Sequence of chain 1.A:
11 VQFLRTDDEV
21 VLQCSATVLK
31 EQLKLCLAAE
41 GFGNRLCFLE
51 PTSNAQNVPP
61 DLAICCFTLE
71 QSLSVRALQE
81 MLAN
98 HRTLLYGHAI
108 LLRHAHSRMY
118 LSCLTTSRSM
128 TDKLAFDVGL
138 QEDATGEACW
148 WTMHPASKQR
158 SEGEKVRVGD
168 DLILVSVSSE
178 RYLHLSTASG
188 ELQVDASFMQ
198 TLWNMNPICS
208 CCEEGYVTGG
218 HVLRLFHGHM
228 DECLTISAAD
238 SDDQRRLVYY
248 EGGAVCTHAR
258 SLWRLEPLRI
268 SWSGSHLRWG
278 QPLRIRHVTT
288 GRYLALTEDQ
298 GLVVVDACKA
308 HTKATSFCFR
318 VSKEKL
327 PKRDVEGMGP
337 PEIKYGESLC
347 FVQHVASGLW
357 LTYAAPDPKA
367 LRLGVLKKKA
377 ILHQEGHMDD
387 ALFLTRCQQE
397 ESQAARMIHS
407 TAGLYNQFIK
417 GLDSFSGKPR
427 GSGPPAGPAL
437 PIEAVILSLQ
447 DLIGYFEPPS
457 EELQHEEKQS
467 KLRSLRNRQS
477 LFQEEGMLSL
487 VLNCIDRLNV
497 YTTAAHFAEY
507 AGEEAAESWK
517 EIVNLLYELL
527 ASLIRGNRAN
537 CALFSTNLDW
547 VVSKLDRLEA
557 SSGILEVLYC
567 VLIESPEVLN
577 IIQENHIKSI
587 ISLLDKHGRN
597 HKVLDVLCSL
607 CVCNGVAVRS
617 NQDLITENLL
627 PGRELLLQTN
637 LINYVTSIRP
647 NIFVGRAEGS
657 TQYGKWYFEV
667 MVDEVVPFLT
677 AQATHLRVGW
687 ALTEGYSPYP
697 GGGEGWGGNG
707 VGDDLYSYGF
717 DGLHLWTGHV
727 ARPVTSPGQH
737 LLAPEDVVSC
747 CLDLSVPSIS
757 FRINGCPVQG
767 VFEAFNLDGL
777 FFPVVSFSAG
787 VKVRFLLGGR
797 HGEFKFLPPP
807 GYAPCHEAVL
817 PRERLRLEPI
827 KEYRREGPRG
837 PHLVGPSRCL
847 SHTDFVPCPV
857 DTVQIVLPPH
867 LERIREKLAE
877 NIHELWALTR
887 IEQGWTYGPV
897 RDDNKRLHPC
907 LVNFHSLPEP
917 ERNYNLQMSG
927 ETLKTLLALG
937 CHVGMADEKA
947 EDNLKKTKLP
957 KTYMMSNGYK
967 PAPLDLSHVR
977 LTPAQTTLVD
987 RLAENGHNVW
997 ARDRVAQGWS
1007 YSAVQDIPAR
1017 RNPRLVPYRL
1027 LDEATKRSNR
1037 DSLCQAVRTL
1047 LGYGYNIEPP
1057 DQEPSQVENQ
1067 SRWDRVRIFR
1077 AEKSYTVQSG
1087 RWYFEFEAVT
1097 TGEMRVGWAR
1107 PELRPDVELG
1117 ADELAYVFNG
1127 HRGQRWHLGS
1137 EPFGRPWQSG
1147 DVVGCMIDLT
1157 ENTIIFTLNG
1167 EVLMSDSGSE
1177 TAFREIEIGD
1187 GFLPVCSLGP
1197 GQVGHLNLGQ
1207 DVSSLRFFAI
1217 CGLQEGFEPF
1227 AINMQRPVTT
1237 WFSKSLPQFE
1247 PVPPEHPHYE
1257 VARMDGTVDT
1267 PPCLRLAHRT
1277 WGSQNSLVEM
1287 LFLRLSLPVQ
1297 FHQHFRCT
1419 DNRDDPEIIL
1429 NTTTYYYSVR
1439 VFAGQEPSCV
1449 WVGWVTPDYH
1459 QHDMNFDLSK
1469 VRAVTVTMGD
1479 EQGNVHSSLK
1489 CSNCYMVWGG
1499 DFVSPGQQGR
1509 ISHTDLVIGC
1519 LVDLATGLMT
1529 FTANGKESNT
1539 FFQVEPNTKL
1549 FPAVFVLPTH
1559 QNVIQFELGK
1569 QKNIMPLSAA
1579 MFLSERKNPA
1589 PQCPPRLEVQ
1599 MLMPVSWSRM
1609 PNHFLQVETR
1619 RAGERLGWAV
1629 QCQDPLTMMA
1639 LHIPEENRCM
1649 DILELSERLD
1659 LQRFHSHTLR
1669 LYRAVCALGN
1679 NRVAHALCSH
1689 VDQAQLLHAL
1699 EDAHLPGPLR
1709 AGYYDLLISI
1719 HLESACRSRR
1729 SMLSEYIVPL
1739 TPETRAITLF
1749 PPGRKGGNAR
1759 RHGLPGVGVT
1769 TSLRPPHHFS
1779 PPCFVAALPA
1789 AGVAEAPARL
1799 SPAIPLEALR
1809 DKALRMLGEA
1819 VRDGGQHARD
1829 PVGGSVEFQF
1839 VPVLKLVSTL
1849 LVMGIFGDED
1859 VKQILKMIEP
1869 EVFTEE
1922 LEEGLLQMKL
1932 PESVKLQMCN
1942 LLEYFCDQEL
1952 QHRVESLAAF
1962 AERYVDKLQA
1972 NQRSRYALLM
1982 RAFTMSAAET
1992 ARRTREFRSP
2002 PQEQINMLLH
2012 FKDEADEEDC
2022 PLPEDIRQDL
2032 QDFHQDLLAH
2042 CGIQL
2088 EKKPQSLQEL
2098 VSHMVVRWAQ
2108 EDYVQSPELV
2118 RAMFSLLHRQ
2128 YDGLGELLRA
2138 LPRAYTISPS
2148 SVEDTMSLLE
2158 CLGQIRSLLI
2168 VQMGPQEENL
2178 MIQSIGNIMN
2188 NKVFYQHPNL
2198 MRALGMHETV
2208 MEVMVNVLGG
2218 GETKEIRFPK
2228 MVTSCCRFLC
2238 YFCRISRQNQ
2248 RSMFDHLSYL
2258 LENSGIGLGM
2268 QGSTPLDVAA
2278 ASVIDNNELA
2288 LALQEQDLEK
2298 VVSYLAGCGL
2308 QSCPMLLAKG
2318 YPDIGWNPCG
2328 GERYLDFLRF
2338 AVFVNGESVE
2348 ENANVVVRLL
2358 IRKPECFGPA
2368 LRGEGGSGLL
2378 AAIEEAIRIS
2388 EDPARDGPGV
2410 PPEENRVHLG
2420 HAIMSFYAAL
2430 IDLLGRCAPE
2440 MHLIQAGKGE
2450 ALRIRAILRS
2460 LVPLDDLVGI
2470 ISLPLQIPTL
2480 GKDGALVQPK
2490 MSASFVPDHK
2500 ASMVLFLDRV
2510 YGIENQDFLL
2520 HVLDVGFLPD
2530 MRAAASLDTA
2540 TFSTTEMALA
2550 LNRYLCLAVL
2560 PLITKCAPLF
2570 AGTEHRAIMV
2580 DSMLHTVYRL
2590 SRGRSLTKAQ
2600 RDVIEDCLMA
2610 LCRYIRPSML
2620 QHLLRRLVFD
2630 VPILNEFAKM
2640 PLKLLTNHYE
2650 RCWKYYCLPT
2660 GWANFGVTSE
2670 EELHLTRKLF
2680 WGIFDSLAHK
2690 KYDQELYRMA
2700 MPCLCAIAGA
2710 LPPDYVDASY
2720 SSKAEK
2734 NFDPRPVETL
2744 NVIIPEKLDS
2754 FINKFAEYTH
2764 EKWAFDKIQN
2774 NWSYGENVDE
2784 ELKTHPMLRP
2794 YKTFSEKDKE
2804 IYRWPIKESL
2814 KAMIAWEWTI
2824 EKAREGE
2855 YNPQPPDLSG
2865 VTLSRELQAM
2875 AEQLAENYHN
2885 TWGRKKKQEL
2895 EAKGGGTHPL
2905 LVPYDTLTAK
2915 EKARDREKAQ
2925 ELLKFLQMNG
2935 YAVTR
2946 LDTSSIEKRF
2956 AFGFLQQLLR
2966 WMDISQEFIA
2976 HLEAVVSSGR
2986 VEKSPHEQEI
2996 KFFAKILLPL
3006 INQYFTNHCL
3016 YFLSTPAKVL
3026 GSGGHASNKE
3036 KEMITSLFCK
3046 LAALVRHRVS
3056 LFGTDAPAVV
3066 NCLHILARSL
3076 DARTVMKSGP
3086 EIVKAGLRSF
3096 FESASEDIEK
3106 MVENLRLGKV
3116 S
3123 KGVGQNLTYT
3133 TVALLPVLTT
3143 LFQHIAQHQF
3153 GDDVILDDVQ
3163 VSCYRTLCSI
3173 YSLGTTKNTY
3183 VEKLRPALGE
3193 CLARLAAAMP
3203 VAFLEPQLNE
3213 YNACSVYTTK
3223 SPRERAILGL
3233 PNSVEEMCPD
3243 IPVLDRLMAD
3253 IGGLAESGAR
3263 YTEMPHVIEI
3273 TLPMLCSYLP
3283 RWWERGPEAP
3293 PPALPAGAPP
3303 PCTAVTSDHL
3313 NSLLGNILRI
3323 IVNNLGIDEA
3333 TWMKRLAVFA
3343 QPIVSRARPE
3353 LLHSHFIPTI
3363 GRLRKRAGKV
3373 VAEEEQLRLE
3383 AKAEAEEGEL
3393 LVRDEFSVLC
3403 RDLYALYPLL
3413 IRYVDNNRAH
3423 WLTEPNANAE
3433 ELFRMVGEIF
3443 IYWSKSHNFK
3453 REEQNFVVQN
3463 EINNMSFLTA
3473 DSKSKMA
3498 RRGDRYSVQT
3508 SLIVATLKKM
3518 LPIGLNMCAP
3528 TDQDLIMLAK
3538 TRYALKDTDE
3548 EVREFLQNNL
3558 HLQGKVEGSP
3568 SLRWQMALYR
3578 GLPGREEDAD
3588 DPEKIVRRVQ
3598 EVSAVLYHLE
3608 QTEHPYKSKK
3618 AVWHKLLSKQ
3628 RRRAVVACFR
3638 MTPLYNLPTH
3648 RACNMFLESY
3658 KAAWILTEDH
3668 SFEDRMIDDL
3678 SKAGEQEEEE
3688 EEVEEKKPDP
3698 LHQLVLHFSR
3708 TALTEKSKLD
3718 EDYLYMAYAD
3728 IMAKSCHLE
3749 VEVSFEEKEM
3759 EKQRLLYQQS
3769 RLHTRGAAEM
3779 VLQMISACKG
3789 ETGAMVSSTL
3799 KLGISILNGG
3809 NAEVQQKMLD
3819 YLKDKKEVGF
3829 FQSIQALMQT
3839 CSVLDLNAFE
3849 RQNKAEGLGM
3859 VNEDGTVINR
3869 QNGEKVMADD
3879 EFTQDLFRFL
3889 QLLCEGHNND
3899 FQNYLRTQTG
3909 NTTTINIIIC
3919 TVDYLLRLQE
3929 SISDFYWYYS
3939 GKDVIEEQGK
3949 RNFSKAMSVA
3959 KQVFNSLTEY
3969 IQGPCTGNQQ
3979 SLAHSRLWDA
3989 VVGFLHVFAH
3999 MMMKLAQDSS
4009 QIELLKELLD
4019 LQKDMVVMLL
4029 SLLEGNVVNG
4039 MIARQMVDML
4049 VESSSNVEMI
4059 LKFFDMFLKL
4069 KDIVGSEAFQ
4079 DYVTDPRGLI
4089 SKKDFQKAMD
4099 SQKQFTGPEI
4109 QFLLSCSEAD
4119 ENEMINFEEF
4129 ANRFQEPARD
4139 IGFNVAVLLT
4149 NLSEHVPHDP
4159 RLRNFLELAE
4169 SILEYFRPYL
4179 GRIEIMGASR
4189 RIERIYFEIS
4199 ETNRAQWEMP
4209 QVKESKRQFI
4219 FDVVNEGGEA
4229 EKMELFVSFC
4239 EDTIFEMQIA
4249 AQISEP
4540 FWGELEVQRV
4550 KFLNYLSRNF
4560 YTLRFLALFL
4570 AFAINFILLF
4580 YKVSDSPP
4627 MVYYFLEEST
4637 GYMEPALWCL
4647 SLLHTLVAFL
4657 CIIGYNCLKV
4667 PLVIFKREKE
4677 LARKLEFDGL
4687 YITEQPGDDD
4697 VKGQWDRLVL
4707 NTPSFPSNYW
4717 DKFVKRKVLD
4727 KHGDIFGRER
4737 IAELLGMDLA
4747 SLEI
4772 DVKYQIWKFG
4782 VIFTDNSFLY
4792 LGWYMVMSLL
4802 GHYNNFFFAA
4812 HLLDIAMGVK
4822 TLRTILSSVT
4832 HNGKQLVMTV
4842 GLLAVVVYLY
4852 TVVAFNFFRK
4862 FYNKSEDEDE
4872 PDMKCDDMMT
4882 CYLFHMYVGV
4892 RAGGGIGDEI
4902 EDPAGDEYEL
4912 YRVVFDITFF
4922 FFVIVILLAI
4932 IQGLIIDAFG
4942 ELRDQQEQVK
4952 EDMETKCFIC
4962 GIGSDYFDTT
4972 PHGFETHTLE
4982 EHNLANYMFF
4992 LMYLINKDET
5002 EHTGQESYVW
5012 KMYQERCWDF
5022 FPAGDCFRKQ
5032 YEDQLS

Binding-site contacts:
Ligand atom N1 contacts residue THR4979 of chain 1.A at 3.7 Å.
Ligand atom N1 contacts residue HIS4983 of chain 1.A at 3.8 Å.
Ligand atom C2 contacts residue LEU4985 of chain 1.A at 3.6 Å (hydrophobic).
Ligand atom N6 contacts residue LEU4985 of chain 1.A at 3.2 Å (h-bond).
Ligand atom C2' contacts residue THR4979 of chain 1.A at 3.8 Å.
Ligand atom O4' contacts residue MET4954 of chain 1.A at 3.6 Å.
Ligand atom N7 contacts residue THR4979 of chain 1.A at 3.7 Å.
Ligand atom C2 contacts residue ASN4984 of chain 1.A at 3.5 Å.
Ligand atom C8 contacts residue PHE4959 of chain 1.A at 3.6 Å (hydrophobic).
Ligand atom C2 contacts residue THR4979 of chain 1.A at 3.5 Å.
Ligand atom N9 contacts residue MET4954 of chain 1.A at 3.9 Å.
Ligand atom N9 contacts residue THR4979 of chain 1.A at 3.8 Å.
Ligand atom N1 contacts residue ASN4984 of chain 1.A at 3.4 Å (h-bond).
Ligand atom N6 contacts residue ILE4960 of chain 1.A at 3.4 Å.
Ligand atom C4 contacts residue MET4954 of chain 1.A at 4.2 Å (hydrophobic).
Ligand atom C8 contacts residue THR4979 of chain 1.A at 3.6 Å.
Ligand atom N1 contacts residue LEU4985 of chain 1.A at 3.0 Å (h-bond).
Ligand atom N6 contacts residue HIS4983 of chain 1.A at 2.4 Å (h-bond).
Ligand atom N7 contacts residue LYS4957 of chain 1.A at 4.1 Å.
Ligand atom C8 contacts residue CYS4958 of chain 1.A at 3.8 Å (hydrophobic).
Ligand atom N3 contacts residue THR4979 of chain 1.A at 3.7 Å.
Ligand atom N7 contacts residue CYS4958 of chain 1.A at 3.5 Å.
Ligand atom N7 contacts residue PHE4959 of chain 1.A at 2.9 Å (h-bond).
Ligand atom O2' contacts residue THR4979 of chain 1.A at 4.0 Å.
Ligand atom C5 contacts residue PHE4959 of chain 1.A at 3.9 Å (hydrophobic).
Ligand atom C8 contacts residue LYS4957 of chain 1.A at 3.4 Å.
Ligand atom C8 contacts residue MET4954 of chain 1.A at 3.8 Å (hydrophobic).
Ligand atom N6 contacts residue PHE4959 of chain 1.A at 3.9 Å.
Ligand atom N6 contacts residue ASN4984 of chain 1.A at 3.8 Å.
Ligand atom C5 contacts residue THR4979 of chain 1.A at 3.9 Å.
Ligand atom C6 contacts residue LEU4985 of chain 1.A at 3.5 Å (hydrophobic).
Ligand atom C6 contacts residue HIS4983 of chain 1.A at 3.3 Å.
Ligand atom C6 contacts residue THR4979 of chain 1.A at 4.1 Å.
Ligand atom O2' contacts residue PHE4975 of chain 1.A at 3.9 Å.
Ligand atom C6 contacts residue ASN4984 of chain 1.A at 4.1 Å.
Ligand atom N3 contacts residue LEU4985 of chain 1.A at 4.2 Å.
Ligand atom C4 contacts residue THR4979 of chain 1.A at 3.7 Å.
Ligand atom O2' contacts residue MET4954 of chain 1.A at 4.1 Å.
Ligand atom C6 contacts residue PHE4959 of chain 1.A at 4.2 Å (hydrophobic).
Ligand atom C1' contacts residue MET4954 of chain 1.A at 3.4 Å (hydrophobic).

A protein and the small-molecule ligand that binds it are described below.
Small molecule (SMILES): Nc1ncnc2c1ncn2[C@@H]1O[C@@H]2CO[P](=O)(O)O[C@H]2[C@H]1O